Sequence of chain 1.A:
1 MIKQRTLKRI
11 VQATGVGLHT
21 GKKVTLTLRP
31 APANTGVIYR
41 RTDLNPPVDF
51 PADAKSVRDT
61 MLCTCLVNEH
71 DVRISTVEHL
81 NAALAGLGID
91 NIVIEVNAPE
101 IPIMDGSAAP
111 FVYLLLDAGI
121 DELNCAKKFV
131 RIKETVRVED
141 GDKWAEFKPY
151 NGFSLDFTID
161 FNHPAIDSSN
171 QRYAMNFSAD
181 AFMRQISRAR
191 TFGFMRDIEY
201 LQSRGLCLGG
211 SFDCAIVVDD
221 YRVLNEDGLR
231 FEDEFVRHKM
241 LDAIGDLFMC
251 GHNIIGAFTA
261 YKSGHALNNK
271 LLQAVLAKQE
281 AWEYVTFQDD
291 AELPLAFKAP

Binding-site contacts:
Ligand atom C18 contacts residue PHE212 of chain 1.A at 3.5 Å (hydrophobic).
Ligand atom C16 contacts residue GLY210 of chain 1.A at 3.4 Å.
Ligand atom O08 contacts residue LEU62 of chain 1.A at 3.4 Å.
Ligand atom C18 contacts residue SER211 of chain 1.A at 3.4 Å.
Ligand atom C16 contacts residue SER211 of chain 1.A at 3.3 Å.
Ligand atom O04 contacts residue ZN1 of chain 1.B at 2.2 Å.
Ligand atom O04 contacts residue HIS79 of chain 1.A at 3.4 Å (h-bond).
Ligand atom C02 contacts residue ZN1 of chain 1.B at 2.8 Å.
Ligand atom N23 contacts residue GLN202 of chain 1.A at 3.0 Å (h-bond).
Ligand atom N06 contacts residue THR191 of chain 1.A at 2.8 Å (h-bond).
Ligand atom C28 contacts residue PHE192 of chain 1.A at 3.6 Å (hydrophobic).
Ligand atom C25 contacts residue THR191 of chain 1.A at 3.3 Å.
Ligand atom O04 contacts residue ASP242 of chain 1.A at 2.7 Å (salt-bridge).
Ligand atom C15 contacts residue ILE198 of chain 1.A at 3.5 Å (hydrophobic).
Ligand atom N03 contacts residue ASP242 of chain 1.A at 3.2 Å (salt-bridge).
Ligand atom O04 contacts residue GLU78 of chain 1.A at 2.5 Å (salt-bridge).
Ligand atom C24 contacts residue THR191 of chain 1.A at 3.5 Å.
Ligand atom C15 contacts residue SER211 of chain 1.A at 3.6 Å.
Ligand atom O27 contacts residue HIS265 of chain 1.A at 3.6 Å.
Ligand atom C22 contacts residue GLN202 of chain 1.A at 3.6 Å.
Ligand atom O01 contacts residue ZN1 of chain 1.B at 2.1 Å.
Ligand atom N03 contacts residue HIS265 of chain 1.A at 2.5 Å (h-bond).
Ligand atom C02 contacts residue THR191 of chain 1.A at 3.5 Å.
Ligand atom C10 contacts residue DMS1 of chain 1.E at 3.4 Å.
Ligand atom C11 contacts residue DMS1 of chain 1.E at 3.3 Å.
Ligand atom O01 contacts residue HIS79 of chain 1.A at 3.4 Å (h-bond).
Ligand atom C05 contacts residue THR191 of chain 1.A at 3.5 Å.
Ligand atom C22 contacts residue GLY210 of chain 1.A at 3.3 Å.
Ligand atom O27 contacts residue SO41 of chain 1.H at 2.7 Å (h-bond).
Ligand atom C02 contacts residue ASP242 of chain 1.A at 3.3 Å.
Ligand atom C14 contacts residue ILE198 of chain 1.A at 3.4 Å (hydrophobic).
Ligand atom C26 contacts residue SO41 of chain 1.H at 3.6 Å.
Ligand atom N03 contacts residue GLU78 of chain 1.A at 3.0 Å (salt-bridge).
Ligand atom O01 contacts residue ASP242 of chain 1.A at 3.0 Å (salt-bridge).
Ligand atom O01 contacts residue HIS238 of chain 1.A at 3.0 Å (h-bond).
Ligand atom O01 contacts residue THR191 of chain 1.A at 2.7 Å (h-bond).
Ligand atom N03 contacts residue ZN1 of chain 1.B at 2.9 Å.
Ligand atom C17 contacts residue SER211 of chain 1.A at 3.4 Å.
Ligand atom O04 contacts residue HIS265 of chain 1.A at 2.8 Å (h-bond).
Ligand atom O08 contacts residue CYS63 of chain 1.A at 2.9 Å (h-bond).

A protein and the small-molecule ligand that binds it are described below.
Small molecule (SMILES): C[C@@H](O)[C@H](NC(=O)c1ccc(C#CC#Cc2cccc(N)c2)cc1)C(=O)N=O